Binding-site contacts:
Ligand atom C11 contacts residue LEU374 of chain 1.A at 4.3 Å (hydrophobic).
Ligand atom C22 contacts residue ILE356 of chain 1.A at 4.3 Å (hydrophobic).
Ligand atom C17 contacts residue ILE356 of chain 1.A at 4.5 Å (hydrophobic).
Ligand atom C3 contacts residue CYS367 of chain 1.A at 4.0 Å (hydrophobic).
Ligand atom C19 contacts residue OLA1 of chain 1.E at 4.0 Å.
Ligand atom C19 contacts residue LEU374 of chain 1.A at 3.9 Å (hydrophobic).
Ligand atom C2 contacts residue ALA370 of chain 1.A at 3.8 Å (hydrophobic).
Ligand atom C21 contacts residue PRO353 of chain 1.A at 3.8 Å (hydrophobic).
Ligand atom C23 contacts residue ILE356 of chain 1.A at 4.4 Å (hydrophobic).
Ligand atom C12 contacts residue ILE356 of chain 1.A at 4.2 Å (hydrophobic).
Ligand atom C12 contacts residue PHE360 of chain 1.A at 4.2 Å (hydrophobic).
Ligand atom C1 contacts residue PHE360 of chain 1.A at 3.9 Å (hydrophobic).
Ligand atom C26 contacts residue ILE356 of chain 1.A at 4.3 Å (hydrophobic).
Ligand atom O1 contacts residue CYS367 of chain 1.A at 3.6 Å.
Ligand atom C24 contacts residue ILE356 of chain 1.A at 4.0 Å (hydrophobic).
Ligand atom C23 contacts residue PRO353 of chain 1.A at 4.4 Å (hydrophobic).
Ligand atom C21 contacts residue ILE356 of chain 1.A at 4.2 Å (hydrophobic).
Ligand atom C3 contacts residue SER368 of chain 1.A at 3.4 Å.
Ligand atom C11 contacts residue ILE357 of chain 1.A at 3.8 Å (hydrophobic).
Ligand atom C9 contacts residue PHE360 of chain 1.A at 4.2 Å (hydrophobic).
Ligand atom C2 contacts residue SER368 of chain 1.A at 3.1 Å.
Ligand atom C18 contacts residue LEU374 of chain 1.A at 4.1 Å (hydrophobic).
Ligand atom C4 contacts residue OLA1 of chain 1.E at 3.9 Å.
Ligand atom C2 contacts residue HIS369 of chain 1.A at 4.3 Å.
Ligand atom C19 contacts residue ALA370 of chain 1.A at 4.2 Å (hydrophobic).
Ligand atom C26 contacts residue LEU352 of chain 1.A at 3.7 Å (hydrophobic).
Ligand atom C18 contacts residue OLA1 of chain 1.E at 4.0 Å.
Ligand atom C1 contacts residue ALA370 of chain 1.A at 4.3 Å (hydrophobic).
Ligand atom O1 contacts residue SER368 of chain 1.A at 2.6 Å (h-bond).
Ligand atom C27 contacts residue LEU349 of chain 1.A at 3.9 Å (hydrophobic).
Ligand atom C12 contacts residue ILE357 of chain 1.A at 3.8 Å (hydrophobic).
Ligand atom C25 contacts residue PRO353 of chain 1.A at 4.2 Å (hydrophobic).
Ligand atom C19 contacts residue PRO371 of chain 1.A at 4.4 Å (hydrophobic).
Ligand atom C11 contacts residue PHE360 of chain 1.A at 4.2 Å (hydrophobic).

Sequence of chain 1.A:
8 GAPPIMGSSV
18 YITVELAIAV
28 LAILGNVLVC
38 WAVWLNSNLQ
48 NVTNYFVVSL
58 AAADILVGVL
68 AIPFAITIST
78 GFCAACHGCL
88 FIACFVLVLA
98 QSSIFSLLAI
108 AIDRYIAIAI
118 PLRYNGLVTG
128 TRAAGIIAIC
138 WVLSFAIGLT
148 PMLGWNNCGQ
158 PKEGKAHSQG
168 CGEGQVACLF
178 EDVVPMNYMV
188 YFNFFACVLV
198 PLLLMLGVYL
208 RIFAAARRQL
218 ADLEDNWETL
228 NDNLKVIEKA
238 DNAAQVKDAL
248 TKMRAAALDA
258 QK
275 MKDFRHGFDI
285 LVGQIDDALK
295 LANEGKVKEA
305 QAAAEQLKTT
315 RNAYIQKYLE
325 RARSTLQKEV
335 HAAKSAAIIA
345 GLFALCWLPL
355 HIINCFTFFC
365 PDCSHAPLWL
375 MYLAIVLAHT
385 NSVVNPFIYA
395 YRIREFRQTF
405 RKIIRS

This small molecule binds to this protein.
Small molecule (SMILES): CC(C)CCC[C@@H](C)[C@H]1CC[C@H]2[C@@H]3CC=C4C[C@@H](O)CC[C@]4(C)[C@H]3CC[C@]12C